Sequence of chain 1.B:
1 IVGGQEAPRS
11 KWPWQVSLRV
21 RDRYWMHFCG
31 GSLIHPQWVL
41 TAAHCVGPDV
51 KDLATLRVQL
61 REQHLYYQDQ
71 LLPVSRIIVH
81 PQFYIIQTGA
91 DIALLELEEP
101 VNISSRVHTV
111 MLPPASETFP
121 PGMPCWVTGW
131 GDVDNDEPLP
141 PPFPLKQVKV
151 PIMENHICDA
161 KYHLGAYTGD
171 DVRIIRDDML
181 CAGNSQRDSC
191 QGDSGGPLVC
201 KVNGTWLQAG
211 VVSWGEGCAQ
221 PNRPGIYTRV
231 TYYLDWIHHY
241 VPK

Binding-site contacts:
Ligand atom O5 contacts residue PRO221 of chain 1.C at 2.7 Å (h-bond).
Ligand atom C2 contacts residue ASN222 of chain 1.C at 4.5 Å.
Ligand atom O6 contacts residue PRO221 of chain 1.C at 3.4 Å (h-bond).
Ligand atom C1 contacts residue GLN220 of chain 1.C at 3.7 Å.
Ligand atom C1 contacts residue GLU216 of chain 1.C at 4.1 Å.
Ligand atom C3 contacts residue PRO221 of chain 1.C at 4.0 Å (hydrophobic).
Ligand atom O6 contacts residue ASN222 of chain 1.C at 2.8 Å (h-bond).
Ligand atom C4 contacts residue LEU164 of chain 1.C at 3.4 Å (hydrophobic).
Ligand atom C2 contacts residue PRO221 of chain 1.C at 3.5 Å (hydrophobic).
Ligand atom C4 contacts residue GLY165 of chain 1.C at 4.2 Å.
Ligand atom O5 contacts residue GLN220 of chain 1.C at 3.0 Å (h-bond).
Ligand atom C4 contacts residue ARG223 of chain 1.C at 4.3 Å.
Ligand atom C2 contacts residue LEU164 of chain 1.C at 4.5 Å (hydrophobic).
Ligand atom C1 contacts residue LEU164 of chain 1.C at 4.4 Å (hydrophobic).
Ligand atom C1 contacts residue ARG223 of chain 1.C at 3.5 Å.
Ligand atom C2 contacts residue ARG223 of chain 1.C at 3.7 Å.
Ligand atom C2 contacts residue GLN220 of chain 1.C at 3.9 Å.
Ligand atom O5 contacts residue ARG223 of chain 1.C at 4.0 Å.
Ligand atom C3 contacts residue ASN222 of chain 1.C at 3.9 Å.
Ligand atom C4 contacts residue ASN222 of chain 1.C at 3.9 Å.
Ligand atom C1 contacts residue ASP49 of chain 1.B at 3.1 Å.

A protein and the small-molecule ligand that binds it are described below.
Small molecule (SMILES): C[C@@H](O)[C@@H](C)O

Sequence of chain 1.C:
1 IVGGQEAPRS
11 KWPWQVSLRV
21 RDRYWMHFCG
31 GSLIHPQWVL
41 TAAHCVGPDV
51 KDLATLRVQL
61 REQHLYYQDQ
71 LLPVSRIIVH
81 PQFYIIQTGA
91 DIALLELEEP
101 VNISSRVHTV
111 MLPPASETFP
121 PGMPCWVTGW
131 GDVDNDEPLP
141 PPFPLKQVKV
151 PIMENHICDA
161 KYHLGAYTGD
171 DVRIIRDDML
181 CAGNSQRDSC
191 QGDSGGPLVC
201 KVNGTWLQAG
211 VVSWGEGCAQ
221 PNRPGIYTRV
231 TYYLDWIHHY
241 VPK